Binding-site contacts:
Ligand atom C7 contacts residue ASN154 of chain 10.B at 3.4 Å.
Ligand atom C2 contacts residue MET151 of chain 10.B at 4.0 Å (hydrophobic).
Ligand atom O3 contacts residue MET151 of chain 10.B at 4.2 Å.
Ligand atom C1 contacts residue ASN154 of chain 10.B at 1.4 Å.
Ligand atom C1 contacts residue MET151 of chain 10.B at 4.2 Å (hydrophobic).
Ligand atom C3 contacts residue MET151 of chain 10.B at 4.1 Å (hydrophobic).
Ligand atom C5 contacts residue ASN154 of chain 10.B at 3.7 Å.
Ligand atom C4 contacts residue ASN154 of chain 10.B at 4.2 Å.
Ligand atom O7 contacts residue ASN154 of chain 10.B at 4.3 Å.
Ligand atom O5 contacts residue MET151 of chain 10.B at 3.7 Å.
Ligand atom O5 contacts residue ASN154 of chain 10.B at 2.4 Å (h-bond).
Ligand atom C5 contacts residue MET151 of chain 10.B at 4.1 Å (hydrophobic).
Ligand atom C8 contacts residue ASN154 of chain 10.B at 3.0 Å.
Ligand atom C3 contacts residue ASN154 of chain 10.B at 3.9 Å.
Ligand atom C4 contacts residue MET151 of chain 10.B at 3.5 Å (hydrophobic).
Ligand atom N2 contacts residue ASN154 of chain 10.B at 2.9 Å.
Ligand atom C2 contacts residue ASN154 of chain 10.B at 2.5 Å.
Ligand atom O4 contacts residue MET151 of chain 10.B at 4.4 Å.

This protein binds this small molecule.
Small molecule (SMILES): CC(=O)N[C@@H]1[C@@H](O)[C@H](O)[C@@H](CO)O[C@H]1O

Sequence of chain 10.B:
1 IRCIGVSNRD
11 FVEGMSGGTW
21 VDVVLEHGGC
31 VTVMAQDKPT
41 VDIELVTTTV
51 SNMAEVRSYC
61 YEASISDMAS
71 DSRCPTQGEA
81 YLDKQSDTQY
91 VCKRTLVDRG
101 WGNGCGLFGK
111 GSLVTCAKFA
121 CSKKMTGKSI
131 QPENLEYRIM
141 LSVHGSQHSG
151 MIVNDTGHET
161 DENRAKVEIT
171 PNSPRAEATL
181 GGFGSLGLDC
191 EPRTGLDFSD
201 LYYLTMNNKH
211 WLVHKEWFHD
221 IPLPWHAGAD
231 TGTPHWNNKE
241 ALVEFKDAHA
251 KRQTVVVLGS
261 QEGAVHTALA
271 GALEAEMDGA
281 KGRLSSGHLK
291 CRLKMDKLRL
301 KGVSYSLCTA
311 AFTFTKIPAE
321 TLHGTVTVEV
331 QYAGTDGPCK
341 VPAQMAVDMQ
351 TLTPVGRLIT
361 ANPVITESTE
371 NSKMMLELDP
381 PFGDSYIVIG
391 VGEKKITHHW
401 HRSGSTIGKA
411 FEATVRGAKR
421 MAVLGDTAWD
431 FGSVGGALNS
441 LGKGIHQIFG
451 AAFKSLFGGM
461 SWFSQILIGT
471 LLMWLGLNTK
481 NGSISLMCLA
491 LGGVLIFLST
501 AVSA